The protein below binds the small molecule below.
Small molecule (SMILES): CC(=O)N[C@@H]1[C@@H](O)[C@H](O)[C@@H](CO)O[C@H]1O

Binding-site contacts:
Ligand atom C5 contacts residue SER790 of chain 1.C at 3.4 Å.
Ligand atom O7 contacts residue ASN788 of chain 1.C at 3.9 Å.
Ligand atom C7 contacts residue ASN788 of chain 1.C at 3.7 Å.
Ligand atom O5 contacts residue ASN788 of chain 1.C at 2.4 Å (h-bond).
Ligand atom C1 contacts residue ASN788 of chain 1.C at 1.4 Å.
Ligand atom C5 contacts residue ASN788 of chain 1.C at 3.7 Å.
Ligand atom O5 contacts residue SER790 of chain 1.C at 3.0 Å (h-bond).
Ligand atom C6 contacts residue SER790 of chain 1.C at 3.9 Å.
Ligand atom C1 contacts residue SER790 of chain 1.C at 3.5 Å.
Ligand atom C2 contacts residue ASN788 of chain 1.C at 2.5 Å.
Ligand atom C3 contacts residue ASN788 of chain 1.C at 3.8 Å.
Ligand atom C4 contacts residue ASN788 of chain 1.C at 4.2 Å.
Ligand atom N2 contacts residue ASN788 of chain 1.C at 2.9 Å (h-bond).

Sequence of chain 1.C:
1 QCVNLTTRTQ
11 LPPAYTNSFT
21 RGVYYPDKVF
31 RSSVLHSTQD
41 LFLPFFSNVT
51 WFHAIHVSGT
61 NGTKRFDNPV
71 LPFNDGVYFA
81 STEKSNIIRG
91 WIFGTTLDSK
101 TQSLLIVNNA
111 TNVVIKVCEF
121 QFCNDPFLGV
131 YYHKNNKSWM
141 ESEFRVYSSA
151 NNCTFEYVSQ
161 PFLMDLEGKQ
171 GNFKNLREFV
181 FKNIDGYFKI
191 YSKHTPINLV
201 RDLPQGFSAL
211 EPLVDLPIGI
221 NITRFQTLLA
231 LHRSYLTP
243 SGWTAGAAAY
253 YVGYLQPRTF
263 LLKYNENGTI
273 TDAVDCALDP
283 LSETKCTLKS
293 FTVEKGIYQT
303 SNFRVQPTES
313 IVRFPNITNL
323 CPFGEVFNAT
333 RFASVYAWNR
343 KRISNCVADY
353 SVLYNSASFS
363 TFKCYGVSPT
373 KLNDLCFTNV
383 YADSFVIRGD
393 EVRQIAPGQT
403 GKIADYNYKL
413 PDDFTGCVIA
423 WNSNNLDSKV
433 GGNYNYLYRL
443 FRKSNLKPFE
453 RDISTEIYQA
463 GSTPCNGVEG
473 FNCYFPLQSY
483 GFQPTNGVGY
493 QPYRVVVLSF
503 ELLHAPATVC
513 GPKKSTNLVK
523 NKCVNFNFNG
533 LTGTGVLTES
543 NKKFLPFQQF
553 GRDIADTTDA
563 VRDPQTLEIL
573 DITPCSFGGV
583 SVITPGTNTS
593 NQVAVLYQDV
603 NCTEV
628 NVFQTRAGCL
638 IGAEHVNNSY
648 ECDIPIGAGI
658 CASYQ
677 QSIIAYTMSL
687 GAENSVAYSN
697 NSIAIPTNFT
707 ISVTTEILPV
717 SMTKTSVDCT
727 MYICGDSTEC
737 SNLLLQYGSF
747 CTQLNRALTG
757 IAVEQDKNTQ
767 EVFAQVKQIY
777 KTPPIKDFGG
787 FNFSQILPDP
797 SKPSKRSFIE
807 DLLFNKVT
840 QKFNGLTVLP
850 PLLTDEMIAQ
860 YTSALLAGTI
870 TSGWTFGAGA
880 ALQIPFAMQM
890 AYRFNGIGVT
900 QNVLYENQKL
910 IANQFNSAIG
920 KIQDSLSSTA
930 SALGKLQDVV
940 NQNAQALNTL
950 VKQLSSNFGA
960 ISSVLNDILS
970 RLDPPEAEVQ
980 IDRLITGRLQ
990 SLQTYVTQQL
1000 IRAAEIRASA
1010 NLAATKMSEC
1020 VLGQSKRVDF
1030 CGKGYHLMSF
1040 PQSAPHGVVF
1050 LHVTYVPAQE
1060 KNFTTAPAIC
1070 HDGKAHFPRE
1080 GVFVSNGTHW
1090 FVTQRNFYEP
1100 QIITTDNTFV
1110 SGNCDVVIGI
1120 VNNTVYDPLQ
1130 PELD